Sequence of chain 1.B:
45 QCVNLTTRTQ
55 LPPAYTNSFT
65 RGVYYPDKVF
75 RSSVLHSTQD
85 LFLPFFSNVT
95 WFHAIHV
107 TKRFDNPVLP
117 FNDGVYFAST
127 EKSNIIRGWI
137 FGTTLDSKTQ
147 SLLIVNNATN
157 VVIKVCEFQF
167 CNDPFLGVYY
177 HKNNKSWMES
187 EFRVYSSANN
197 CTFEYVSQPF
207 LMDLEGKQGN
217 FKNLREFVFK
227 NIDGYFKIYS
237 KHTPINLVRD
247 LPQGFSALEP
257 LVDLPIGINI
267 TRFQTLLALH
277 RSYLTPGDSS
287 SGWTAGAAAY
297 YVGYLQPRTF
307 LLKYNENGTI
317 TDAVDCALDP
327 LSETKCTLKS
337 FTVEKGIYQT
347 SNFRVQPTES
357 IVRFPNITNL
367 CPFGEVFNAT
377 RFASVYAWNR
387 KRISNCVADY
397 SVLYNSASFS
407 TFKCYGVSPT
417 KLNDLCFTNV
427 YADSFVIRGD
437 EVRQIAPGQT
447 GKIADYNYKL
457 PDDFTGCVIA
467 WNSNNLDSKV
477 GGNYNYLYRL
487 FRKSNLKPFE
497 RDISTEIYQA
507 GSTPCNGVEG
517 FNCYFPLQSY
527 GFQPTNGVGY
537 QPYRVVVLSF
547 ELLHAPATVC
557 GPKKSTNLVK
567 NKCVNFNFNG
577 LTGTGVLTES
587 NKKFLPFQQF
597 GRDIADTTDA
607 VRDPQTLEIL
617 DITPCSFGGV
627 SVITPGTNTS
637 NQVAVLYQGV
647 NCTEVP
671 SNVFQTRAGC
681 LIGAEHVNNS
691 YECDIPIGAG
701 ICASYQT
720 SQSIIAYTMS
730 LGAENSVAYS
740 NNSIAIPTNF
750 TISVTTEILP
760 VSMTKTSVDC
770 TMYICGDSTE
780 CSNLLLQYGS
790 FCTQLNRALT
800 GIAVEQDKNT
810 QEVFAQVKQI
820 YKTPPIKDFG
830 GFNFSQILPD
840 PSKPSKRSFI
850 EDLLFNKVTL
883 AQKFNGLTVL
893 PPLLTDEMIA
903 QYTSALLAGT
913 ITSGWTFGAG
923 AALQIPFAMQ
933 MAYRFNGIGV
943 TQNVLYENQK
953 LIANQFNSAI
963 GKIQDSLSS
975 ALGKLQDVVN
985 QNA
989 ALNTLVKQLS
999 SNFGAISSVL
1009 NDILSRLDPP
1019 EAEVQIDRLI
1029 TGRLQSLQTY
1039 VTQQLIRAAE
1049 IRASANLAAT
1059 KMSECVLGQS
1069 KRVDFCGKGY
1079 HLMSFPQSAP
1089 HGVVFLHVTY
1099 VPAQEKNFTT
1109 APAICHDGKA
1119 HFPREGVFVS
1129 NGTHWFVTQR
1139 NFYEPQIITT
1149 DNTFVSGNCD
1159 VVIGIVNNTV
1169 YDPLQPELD

A protein and the small-molecule ligand that binds it are described below.
Small molecule (SMILES): CC(=O)N[C@@H]1[C@@H](O)[C@H](O)[C@@H](CO)O[C@H]1O

Binding-site contacts:
Ligand atom C1 contacts residue VAL47 of chain 1.B at 4.4 Å (hydrophobic).
Ligand atom C6 contacts residue ASN48 of chain 1.B at 4.4 Å.
Ligand atom O7 contacts residue ASN48 of chain 1.B at 4.3 Å.
Ligand atom O5 contacts residue ASN168 of chain 1.B at 3.9 Å.
Ligand atom C2 contacts residue CYS46 of chain 1.B at 4.4 Å (hydrophobic).
Ligand atom C1 contacts residue ASN168 of chain 1.B at 3.6 Å.
Ligand atom N2 contacts residue ASN48 of chain 1.B at 2.8 Å (h-bond).
Ligand atom C4 contacts residue ASN48 of chain 1.B at 4.3 Å.
Ligand atom O5 contacts residue ASN48 of chain 1.B at 2.4 Å (h-bond).
Ligand atom O7 contacts residue CYS46 of chain 1.B at 2.8 Å (h-bond).
Ligand atom C8 contacts residue ASN48 of chain 1.B at 3.7 Å.
Ligand atom C1 contacts residue ASN48 of chain 1.B at 1.4 Å.
Ligand atom C3 contacts residue ASN48 of chain 1.B at 3.8 Å.
Ligand atom N2 contacts residue VAL47 of chain 1.B at 4.1 Å.
Ligand atom N2 contacts residue CYS46 of chain 1.B at 3.1 Å (h-bond).
Ligand atom C7 contacts residue VAL47 of chain 1.B at 4.2 Å (hydrophobic).
Ligand atom O7 contacts residue VAL47 of chain 1.B at 3.8 Å.
Ligand atom C5 contacts residue ASN168 of chain 1.B at 4.5 Å.
Ligand atom C7 contacts residue CYS46 of chain 1.B at 3.3 Å (hydrophobic).
Ligand atom C5 contacts residue ASN48 of chain 1.B at 3.7 Å.
Ligand atom C7 contacts residue ASN48 of chain 1.B at 3.5 Å.
Ligand atom C2 contacts residue ASN48 of chain 1.B at 2.5 Å.